Sequence of chain 1.A:
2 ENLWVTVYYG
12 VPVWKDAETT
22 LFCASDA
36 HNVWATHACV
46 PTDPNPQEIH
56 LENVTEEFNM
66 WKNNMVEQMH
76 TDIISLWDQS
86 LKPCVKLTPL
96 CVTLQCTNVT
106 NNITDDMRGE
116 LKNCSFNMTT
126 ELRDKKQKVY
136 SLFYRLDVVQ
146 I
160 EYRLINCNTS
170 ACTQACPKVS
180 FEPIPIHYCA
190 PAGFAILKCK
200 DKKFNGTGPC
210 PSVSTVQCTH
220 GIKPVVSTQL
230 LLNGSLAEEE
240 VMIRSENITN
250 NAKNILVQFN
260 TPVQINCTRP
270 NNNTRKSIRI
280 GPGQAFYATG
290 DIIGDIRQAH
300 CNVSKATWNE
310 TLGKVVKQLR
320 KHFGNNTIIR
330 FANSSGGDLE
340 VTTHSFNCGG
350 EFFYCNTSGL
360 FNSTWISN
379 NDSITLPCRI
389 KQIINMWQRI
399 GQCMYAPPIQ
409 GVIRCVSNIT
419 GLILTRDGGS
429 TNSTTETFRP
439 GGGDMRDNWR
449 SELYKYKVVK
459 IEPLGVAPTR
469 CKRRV

Binding-site contacts:
Ligand atom C5 contacts residue THR206 of chain 1.A at 4.3 Å.
Ligand atom C1 contacts residue ASN204 of chain 1.A at 1.4 Å.
Ligand atom C6 contacts residue ASN204 of chain 1.A at 3.3 Å.
Ligand atom O6 contacts residue ASN204 of chain 1.A at 3.8 Å.
Ligand atom C2 contacts residue ASN204 of chain 1.A at 2.5 Å.
Ligand atom C3 contacts residue ASN204 of chain 1.A at 3.5 Å.
Ligand atom C4 contacts residue ASN204 of chain 1.A at 3.3 Å.
Ligand atom C5 contacts residue ASN204 of chain 1.A at 3.1 Å.
Ligand atom C6 contacts residue GLY205 of chain 1.A at 4.4 Å.
Ligand atom C6 contacts residue THR206 of chain 1.A at 3.4 Å.
Ligand atom N2 contacts residue ASN204 of chain 1.A at 3.6 Å (h-bond).
Ligand atom O6 contacts residue THR206 of chain 1.A at 2.4 Å (h-bond).
Ligand atom C7 contacts residue ASN204 of chain 1.A at 4.4 Å.
Ligand atom O5 contacts residue ASN204 of chain 1.A at 2.5 Å (h-bond).
Ligand atom O3 contacts residue ASN204 of chain 1.A at 4.5 Å.
Ligand atom C4 contacts residue THR206 of chain 1.A at 4.2 Å.

This protein binds this small molecule.
Small molecule (SMILES): CC(=O)N[C@@H]1[C@@H](O)[C@H](O)[C@@H](CO)O[C@H]1O